Sequence of chain 1.B:
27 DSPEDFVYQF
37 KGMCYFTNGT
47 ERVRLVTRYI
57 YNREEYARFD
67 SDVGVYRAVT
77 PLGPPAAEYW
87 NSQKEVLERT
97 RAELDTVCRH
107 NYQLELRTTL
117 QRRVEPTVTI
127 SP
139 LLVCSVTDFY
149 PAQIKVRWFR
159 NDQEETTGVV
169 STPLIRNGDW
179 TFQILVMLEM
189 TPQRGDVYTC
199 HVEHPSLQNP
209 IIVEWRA

Binding-site contacts:
Ligand atom C7 contacts residue ASN44 of chain 1.B at 3.9 Å.
Ligand atom O6 contacts residue GLU47 of chain 1.B at 3.2 Å.
Ligand atom C6 contacts residue ASN44 of chain 1.B at 3.5 Å.
Ligand atom N2 contacts residue ASN44 of chain 1.B at 3.2 Å (h-bond).
Ligand atom C3 contacts residue ASN44 of chain 1.B at 3.7 Å.
Ligand atom C5 contacts residue ASN44 of chain 1.B at 3.4 Å.
Ligand atom O5 contacts residue ASN44 of chain 1.B at 2.4 Å (h-bond).
Ligand atom C4 contacts residue ASN44 of chain 1.B at 4.0 Å.
Ligand atom O7 contacts residue ASN44 of chain 1.B at 4.1 Å.
Ligand atom O6 contacts residue ASN44 of chain 1.B at 4.2 Å.
Ligand atom C6 contacts residue GLU47 of chain 1.B at 3.8 Å.
Ligand atom C2 contacts residue ASN44 of chain 1.B at 2.5 Å.
Ligand atom C1 contacts residue ASN44 of chain 1.B at 1.4 Å.

This protein binds this small molecule.
Small molecule (SMILES): CC(=O)N[C@@H]1[C@@H](O)[C@H](O)[C@@H](CO)O[C@H]1O